Sequence of chain 1.A:
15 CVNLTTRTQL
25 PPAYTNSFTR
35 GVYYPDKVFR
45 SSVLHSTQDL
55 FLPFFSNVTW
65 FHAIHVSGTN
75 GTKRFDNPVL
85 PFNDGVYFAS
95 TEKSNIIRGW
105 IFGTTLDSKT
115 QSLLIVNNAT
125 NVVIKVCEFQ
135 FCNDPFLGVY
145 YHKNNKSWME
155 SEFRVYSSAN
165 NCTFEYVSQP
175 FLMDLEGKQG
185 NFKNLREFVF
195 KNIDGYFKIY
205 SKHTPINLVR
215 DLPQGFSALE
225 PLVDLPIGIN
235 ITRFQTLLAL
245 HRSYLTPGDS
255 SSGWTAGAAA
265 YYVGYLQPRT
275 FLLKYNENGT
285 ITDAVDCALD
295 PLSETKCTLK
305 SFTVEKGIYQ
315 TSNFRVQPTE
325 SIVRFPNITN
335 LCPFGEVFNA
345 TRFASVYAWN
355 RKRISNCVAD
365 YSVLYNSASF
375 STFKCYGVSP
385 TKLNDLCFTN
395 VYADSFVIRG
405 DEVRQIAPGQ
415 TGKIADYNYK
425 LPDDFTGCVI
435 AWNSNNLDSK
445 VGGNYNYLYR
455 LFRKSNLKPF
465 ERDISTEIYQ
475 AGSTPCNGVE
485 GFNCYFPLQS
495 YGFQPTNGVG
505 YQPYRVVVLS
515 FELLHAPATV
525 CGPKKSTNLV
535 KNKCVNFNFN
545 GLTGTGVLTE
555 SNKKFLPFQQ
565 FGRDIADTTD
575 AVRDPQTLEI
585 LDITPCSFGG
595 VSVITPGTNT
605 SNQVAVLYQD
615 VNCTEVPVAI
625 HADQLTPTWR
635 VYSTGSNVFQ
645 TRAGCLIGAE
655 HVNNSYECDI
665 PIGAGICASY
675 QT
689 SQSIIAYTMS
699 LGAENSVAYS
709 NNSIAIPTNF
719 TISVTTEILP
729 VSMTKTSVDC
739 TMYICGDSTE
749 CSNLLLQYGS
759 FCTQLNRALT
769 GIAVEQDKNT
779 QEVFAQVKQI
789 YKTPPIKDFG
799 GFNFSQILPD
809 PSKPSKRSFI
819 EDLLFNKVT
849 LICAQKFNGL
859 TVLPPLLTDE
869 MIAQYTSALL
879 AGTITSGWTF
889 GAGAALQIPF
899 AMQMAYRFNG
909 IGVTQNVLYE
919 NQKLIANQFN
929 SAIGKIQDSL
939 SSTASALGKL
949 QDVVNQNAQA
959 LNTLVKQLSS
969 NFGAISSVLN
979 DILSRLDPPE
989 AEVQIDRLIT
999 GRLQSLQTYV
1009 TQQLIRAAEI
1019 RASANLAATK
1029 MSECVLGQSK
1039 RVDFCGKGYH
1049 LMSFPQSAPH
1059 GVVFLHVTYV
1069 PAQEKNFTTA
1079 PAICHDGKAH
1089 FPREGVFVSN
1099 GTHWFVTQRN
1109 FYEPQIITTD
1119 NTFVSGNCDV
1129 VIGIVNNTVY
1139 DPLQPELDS

Binding-site contacts:
Ligand atom C2 contacts residue ASN717 of chain 1.A at 2.4 Å.
Ligand atom C5 contacts residue ASN717 of chain 1.A at 3.7 Å.
Ligand atom N2 contacts residue ASN717 of chain 1.A at 2.9 Å (h-bond).
Ligand atom O6 contacts residue GLN926 of chain 1.A at 4.5 Å.
Ligand atom O5 contacts residue GLN1071 of chain 1.A at 4.0 Å.
Ligand atom C8 contacts residue LEU922 of chain 1.A at 3.7 Å (hydrophobic).
Ligand atom C7 contacts residue ASN717 of chain 1.A at 3.5 Å.
Ligand atom C4 contacts residue ASN717 of chain 1.A at 4.2 Å.
Ligand atom C6 contacts residue GLN926 of chain 1.A at 3.6 Å.
Ligand atom O5 contacts residue ASN717 of chain 1.A at 2.4 Å (h-bond).
Ligand atom C7 contacts residue LEU922 of chain 1.A at 4.0 Å (hydrophobic).
Ligand atom O4 contacts residue LEU922 of chain 1.A at 4.0 Å.
Ligand atom C8 contacts residue GLN926 of chain 1.A at 3.8 Å.
Ligand atom C2 contacts residue LEU922 of chain 1.A at 4.3 Å (hydrophobic).
Ligand atom C6 contacts residue PHE718 of chain 1.A at 4.5 Å (hydrophobic).
Ligand atom N2 contacts residue LEU922 of chain 1.A at 3.4 Å.
Ligand atom C2 contacts residue GLN1071 of chain 1.A at 4.5 Å.
Ligand atom O7 contacts residue ASN717 of chain 1.A at 3.6 Å.
Ligand atom C1 contacts residue GLN1071 of chain 1.A at 4.1 Å.
Ligand atom C3 contacts residue ASN717 of chain 1.A at 3.8 Å.
Ligand atom C5 contacts residue GLN926 of chain 1.A at 4.1 Å.
Ligand atom C1 contacts residue ASN717 of chain 1.A at 1.4 Å.

The protein below binds the small molecule below.
Small molecule (SMILES): CC(=O)N[C@H]1[C@H](O[C@H]2[C@H](O)[C@@H](NC(C)=O)CO[C@@H]2CO)O[C@H](CO)[C@@H](O[C@@H]2O[C@H](CO)[C@@H](O)[C@H](O)[C@@H]2O)[C@@H]1O